Binding-site contacts:
Ligand atom C29 contacts residue FEC1 of chain 1.O at 0.1 Å.
Ligand atom C08 contacts residue FEC1 of chain 1.O at 0.2 Å.
Ligand atom C24 contacts residue FEC1 of chain 1.O at 0.2 Å.
Ligand atom C43 contacts residue FEC1 of chain 1.O at 0.2 Å.
Ligand atom N03 contacts residue FEC1 of chain 1.O at 0.1 Å (h-bond).
Ligand atom C06 contacts residue FEC1 of chain 1.O at 0.2 Å.
Ligand atom C20 contacts residue FEC1 of chain 1.O at 0.2 Å.
Ligand atom C34 contacts residue FEC1 of chain 1.O at 0.4 Å.
Ligand atom C10 contacts residue FEC1 of chain 1.O at 0.1 Å.
Ligand atom C28 contacts residue FEC1 of chain 1.O at 0.1 Å.
Ligand atom C40 contacts residue FEC1 of chain 1.O at 0.1 Å.
Ligand atom C23 contacts residue FEC1 of chain 1.O at 0.2 Å.
Ligand atom C41 contacts residue FEC1 of chain 1.O at 0.1 Å.
Ligand atom C45 contacts residue FEC1 of chain 1.O at 0.2 Å.
Ligand atom C11 contacts residue FEC1 of chain 1.O at 0.2 Å.
Ligand atom O15 contacts residue FEC1 of chain 1.O at 0.2 Å (h-bond).
Ligand atom N04 contacts residue FEC1 of chain 1.O at 0.1 Å (h-bond).
Ligand atom C09 contacts residue FEC1 of chain 1.O at 0.2 Å.
Ligand atom C21 contacts residue FEC1 of chain 1.O at 0.1 Å.
Ligand atom O16 contacts residue FEC1 of chain 1.O at 0.2 Å (h-bond).
Ligand atom C12 contacts residue FEC1 of chain 1.O at 0.2 Å.
Ligand atom C32 contacts residue FEC1 of chain 1.O at 0.1 Å.
Ligand atom O26 contacts residue FEC1 of chain 1.O at 0.4 Å (h-bond).
Ligand atom C14 contacts residue FEC1 of chain 1.O at 0.1 Å.
Ligand atom C13 contacts residue FEC1 of chain 1.O at 0.2 Å.
Ligand atom O27 contacts residue FEC1 of chain 1.O at 0.3 Å (h-bond).
Ligand atom C39 contacts residue FEC1 of chain 1.O at 0.1 Å.
Ligand atom C18 contacts residue FEC1 of chain 1.O at 0.1 Å.
Ligand atom C44 contacts residue FEC1 of chain 1.O at 0.2 Å.
Ligand atom C22 contacts residue FEC1 of chain 1.O at 0.2 Å.
Ligand atom FE contacts residue FEC1 of chain 1.O at 0.3 Å.
Ligand atom N02 contacts residue FEC1 of chain 1.O at 0.2 Å (h-bond).
Ligand atom C25 contacts residue FEC1 of chain 1.O at 0.1 Å.
Ligand atom C19 contacts residue FEC1 of chain 1.O at 0.1 Å.
Ligand atom C07 contacts residue FEC1 of chain 1.O at 0.2 Å.
Ligand atom C30 contacts residue FEC1 of chain 1.O at 0.3 Å.
Ligand atom C17 contacts residue FEC1 of chain 1.O at 0.2 Å.
Ligand atom C42 contacts residue FEC1 of chain 1.O at 0.2 Å.
Ligand atom C31 contacts residue FEC1 of chain 1.O at 0.2 Å.
Ligand atom N05 contacts residue FEC1 of chain 1.O at 0.1 Å (h-bond).

Sequence of chain 1.C:
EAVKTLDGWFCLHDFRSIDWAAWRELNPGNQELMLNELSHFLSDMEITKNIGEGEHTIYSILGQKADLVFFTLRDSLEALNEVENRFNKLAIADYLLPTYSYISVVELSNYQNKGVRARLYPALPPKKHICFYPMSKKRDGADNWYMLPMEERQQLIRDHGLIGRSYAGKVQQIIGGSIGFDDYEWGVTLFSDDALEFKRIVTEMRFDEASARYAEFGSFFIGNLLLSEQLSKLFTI

This protein binds this small molecule.
Small molecule (SMILES): C=CC1=C(C)C2=Cc3c(C)c(CCC(=O)O)c4n3[Fe]35<-N6=C(C=c7c(CCC(=O)O)c(C)c(n73)=CC1=N->52)C(C)=C(CCC(=O)O)C6=C4